Binding-site contacts:
Ligand atom C4 contacts residue ASN832 of chain 1.C at 4.2 Å.
Ligand atom C6 contacts residue GLN835 of chain 1.C at 3.4 Å.
Ligand atom C7 contacts residue ASN832 of chain 1.C at 3.6 Å.
Ligand atom C1 contacts residue SER834 of chain 1.C at 3.7 Å.
Ligand atom O6 contacts residue GLN835 of chain 1.C at 4.2 Å.
Ligand atom N2 contacts residue ASN832 of chain 1.C at 2.9 Å (h-bond).
Ligand atom C5 contacts residue SER834 of chain 1.C at 3.6 Å.
Ligand atom C2 contacts residue ASN832 of chain 1.C at 2.5 Å.
Ligand atom O7 contacts residue ASN832 of chain 1.C at 3.5 Å (h-bond).
Ligand atom C8 contacts residue GLN835 of chain 1.C at 4.0 Å.
Ligand atom O5 contacts residue ASN832 of chain 1.C at 2.3 Å (h-bond).
Ligand atom O5 contacts residue SER834 of chain 1.C at 3.6 Å (h-bond).
Ligand atom C6 contacts residue SER834 of chain 1.C at 4.2 Å.
Ligand atom O7 contacts residue SER834 of chain 1.C at 4.4 Å.
Ligand atom C1 contacts residue ASN832 of chain 1.C at 1.4 Å.
Ligand atom C5 contacts residue ASN832 of chain 1.C at 3.6 Å.
Ligand atom C5 contacts residue GLN835 of chain 1.C at 4.4 Å.
Ligand atom C3 contacts residue ASN832 of chain 1.C at 3.8 Å.

Sequence of chain 1.C:
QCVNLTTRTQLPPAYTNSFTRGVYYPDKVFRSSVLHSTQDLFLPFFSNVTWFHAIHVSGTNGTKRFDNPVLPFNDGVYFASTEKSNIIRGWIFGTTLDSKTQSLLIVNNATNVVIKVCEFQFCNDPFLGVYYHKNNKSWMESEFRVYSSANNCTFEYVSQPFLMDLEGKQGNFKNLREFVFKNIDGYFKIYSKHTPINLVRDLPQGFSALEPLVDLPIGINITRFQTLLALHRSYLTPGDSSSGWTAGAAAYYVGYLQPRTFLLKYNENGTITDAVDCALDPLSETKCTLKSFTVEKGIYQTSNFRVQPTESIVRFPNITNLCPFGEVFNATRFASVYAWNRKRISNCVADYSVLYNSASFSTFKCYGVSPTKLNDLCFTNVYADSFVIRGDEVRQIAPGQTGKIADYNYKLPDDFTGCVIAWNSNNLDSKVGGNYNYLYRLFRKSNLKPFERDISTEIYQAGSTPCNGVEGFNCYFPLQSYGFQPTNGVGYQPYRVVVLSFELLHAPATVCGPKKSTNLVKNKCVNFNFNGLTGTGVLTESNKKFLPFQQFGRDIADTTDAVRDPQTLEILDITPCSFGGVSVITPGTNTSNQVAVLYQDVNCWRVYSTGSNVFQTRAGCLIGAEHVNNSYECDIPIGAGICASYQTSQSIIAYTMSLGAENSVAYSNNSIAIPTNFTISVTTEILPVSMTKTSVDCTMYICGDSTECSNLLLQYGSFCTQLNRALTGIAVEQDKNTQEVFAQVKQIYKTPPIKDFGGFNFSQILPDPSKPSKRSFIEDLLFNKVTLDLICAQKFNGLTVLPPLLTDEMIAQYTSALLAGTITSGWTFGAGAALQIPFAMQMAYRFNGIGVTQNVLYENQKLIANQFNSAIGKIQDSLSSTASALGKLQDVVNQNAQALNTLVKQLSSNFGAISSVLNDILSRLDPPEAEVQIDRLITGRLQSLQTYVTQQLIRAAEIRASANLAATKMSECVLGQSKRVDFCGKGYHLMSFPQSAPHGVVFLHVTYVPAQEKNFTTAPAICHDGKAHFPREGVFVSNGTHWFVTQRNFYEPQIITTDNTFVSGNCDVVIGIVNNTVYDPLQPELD

The protein below binds the small molecule below.
Small molecule (SMILES): CC(=O)N[C@H]1[C@H](O[C@H]2[C@H](O)[C@@H](NC(C)=O)CO[C@@H]2CO)O[C@H](CO)[C@@H](O)[C@@H]1O